A protein and the small-molecule ligand that binds it are described below.
Small molecule (SMILES): CC(=O)N[C@@H]1[C@@H](O)[C@H](O)[C@@H](CO)O[C@H]1O

Sequence of chain 1.C:
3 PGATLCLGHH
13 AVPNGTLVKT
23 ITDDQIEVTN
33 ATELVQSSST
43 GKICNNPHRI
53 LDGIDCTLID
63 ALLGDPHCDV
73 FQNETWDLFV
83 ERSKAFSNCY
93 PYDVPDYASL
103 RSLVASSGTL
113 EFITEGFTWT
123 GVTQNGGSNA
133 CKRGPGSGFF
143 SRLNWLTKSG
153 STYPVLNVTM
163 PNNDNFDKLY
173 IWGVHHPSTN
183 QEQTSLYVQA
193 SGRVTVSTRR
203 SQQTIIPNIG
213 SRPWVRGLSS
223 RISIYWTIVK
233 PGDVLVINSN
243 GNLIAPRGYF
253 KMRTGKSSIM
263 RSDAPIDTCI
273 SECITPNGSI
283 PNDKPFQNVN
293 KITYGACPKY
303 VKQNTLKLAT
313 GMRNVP

Sequence of chain 1.A:
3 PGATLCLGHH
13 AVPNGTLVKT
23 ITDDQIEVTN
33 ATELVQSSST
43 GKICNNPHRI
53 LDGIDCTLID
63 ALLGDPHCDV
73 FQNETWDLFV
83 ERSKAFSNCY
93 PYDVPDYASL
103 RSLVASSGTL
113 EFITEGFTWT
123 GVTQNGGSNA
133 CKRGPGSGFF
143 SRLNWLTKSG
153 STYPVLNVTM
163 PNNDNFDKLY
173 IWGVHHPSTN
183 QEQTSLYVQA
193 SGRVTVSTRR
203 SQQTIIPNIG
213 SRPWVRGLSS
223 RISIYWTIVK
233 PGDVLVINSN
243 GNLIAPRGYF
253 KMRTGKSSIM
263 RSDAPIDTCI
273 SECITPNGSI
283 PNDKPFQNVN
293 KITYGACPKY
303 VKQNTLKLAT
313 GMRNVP

Binding-site contacts:
Ligand atom C5 contacts residue ASN159 of chain 1.A at 3.7 Å.
Ligand atom C2 contacts residue ASN159 of chain 1.A at 2.4 Å.
Ligand atom C1 contacts residue ASN159 of chain 1.A at 1.4 Å.
Ligand atom C3 contacts residue SER213 of chain 1.C at 4.2 Å.
Ligand atom N2 contacts residue ASN159 of chain 1.A at 2.8 Å (h-bond).
Ligand atom C7 contacts residue SER213 of chain 1.C at 3.6 Å.
Ligand atom O5 contacts residue ASN159 of chain 1.A at 2.4 Å (h-bond).
Ligand atom C4 contacts residue ASN159 of chain 1.A at 4.2 Å.
Ligand atom C1 contacts residue SER213 of chain 1.C at 4.2 Å.
Ligand atom O5 contacts residue THR161 of chain 1.A at 4.0 Å.
Ligand atom C5 contacts residue THR161 of chain 1.A at 3.9 Å.
Ligand atom O3 contacts residue SER213 of chain 1.C at 4.5 Å.
Ligand atom N2 contacts residue SER213 of chain 1.C at 2.9 Å (h-bond).
Ligand atom C6 contacts residue THR161 of chain 1.A at 3.6 Å.
Ligand atom C7 contacts residue ASN159 of chain 1.A at 3.3 Å.
Ligand atom O7 contacts residue ASN159 of chain 1.A at 3.4 Å (h-bond).
Ligand atom C3 contacts residue ASN159 of chain 1.A at 3.8 Å.
Ligand atom O6 contacts residue THR161 of chain 1.A at 4.1 Å.
Ligand atom C2 contacts residue SER213 of chain 1.C at 4.0 Å.
Ligand atom C8 contacts residue SER213 of chain 1.C at 3.3 Å.
Ligand atom C8 contacts residue ASN159 of chain 1.A at 4.4 Å.